Binding-site contacts:
Ligand atom C1 contacts residue ASN191 of chain 1.C at 1.4 Å.
Ligand atom O7 contacts residue LEU126 of chain 1.C at 4.5 Å.
Ligand atom C2 contacts residue ASN191 of chain 1.C at 2.7 Å.
Ligand atom C3 contacts residue ASN191 of chain 1.C at 4.0 Å.
Ligand atom C4 contacts residue ASN191 of chain 1.C at 4.3 Å.
Ligand atom C5 contacts residue ASN191 of chain 1.C at 3.5 Å.
Ligand atom C7 contacts residue ASN191 of chain 1.C at 4.2 Å.
Ligand atom C7 contacts residue LEU126 of chain 1.C at 4.4 Å (hydrophobic).
Ligand atom N2 contacts residue ASN191 of chain 1.C at 3.1 Å (h-bond).
Ligand atom O5 contacts residue ASN191 of chain 1.C at 2.4 Å (h-bond).
Ligand atom N2 contacts residue LEU126 of chain 1.C at 4.4 Å.

Sequence of chain 1.C:
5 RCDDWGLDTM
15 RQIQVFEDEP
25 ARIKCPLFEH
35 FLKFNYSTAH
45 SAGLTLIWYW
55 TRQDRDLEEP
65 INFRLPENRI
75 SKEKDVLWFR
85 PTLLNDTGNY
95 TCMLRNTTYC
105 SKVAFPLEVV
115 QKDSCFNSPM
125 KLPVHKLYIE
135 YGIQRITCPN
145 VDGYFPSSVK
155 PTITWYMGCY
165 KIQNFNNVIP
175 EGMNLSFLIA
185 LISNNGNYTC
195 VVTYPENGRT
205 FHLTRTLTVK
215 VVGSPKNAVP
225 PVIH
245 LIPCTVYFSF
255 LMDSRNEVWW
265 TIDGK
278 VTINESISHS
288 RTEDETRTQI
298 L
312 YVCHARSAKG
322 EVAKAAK

A small-molecule ligand and the protein it binds are described below.
Small molecule (SMILES): CC(=O)N[C@@H]1[C@@H](O)[C@H](O)[C@@H](CO)O[C@H]1O